Binding-site contacts:
Ligand atom C2 contacts residue PRO295 of chain 1.A at 3.7 Å (hydrophobic).
Ligand atom C2A contacts residue ALA298 of chain 1.A at 3.7 Å (hydrophobic).
Ligand atom C5A contacts residue ALA296 of chain 1.A at 4.0 Å (hydrophobic).
Ligand atom O4A contacts residue LEU179 of chain 1.A at 3.9 Å.
Ligand atom O51 contacts residue ARG211 of chain 1.A at 2.9 Å (salt-bridge).
Ligand atom O4A contacts residue FAD1 of chain 1.C at 4.0 Å.
Ligand atom C4A contacts residue PRO295 of chain 1.A at 4.2 Å (hydrophobic).
Ligand atom O3 contacts residue FAD1 of chain 1.C at 3.9 Å.
Ligand atom C4 contacts residue MET227 of chain 1.A at 4.2 Å (hydrophobic).
Ligand atom C2A contacts residue FAD1 of chain 1.C at 3.7 Å.
Ligand atom C5 contacts residue ALA296 of chain 1.A at 4.2 Å (hydrophobic).
Ligand atom C5 contacts residue ARG211 of chain 1.A at 3.9 Å.
Ligand atom N1 contacts residue PRO295 of chain 1.A at 3.2 Å (h-bond).
Ligand atom C5A contacts residue PRO295 of chain 1.A at 4.2 Å (hydrophobic).
Ligand atom O51 contacts residue LEU352 of chain 1.A at 3.7 Å.
Ligand atom O52 contacts residue ARG211 of chain 1.A at 3.8 Å.
Ligand atom C4 contacts residue LEU213 of chain 1.A at 4.2 Å (hydrophobic).
Ligand atom O52 contacts residue TYR270 of chain 1.A at 3.8 Å.
Ligand atom C2A contacts residue LEU213 of chain 1.A at 3.5 Å (hydrophobic).
Ligand atom C4A contacts residue MET227 of chain 1.A at 3.6 Å (hydrophobic).
Ligand atom C4A contacts residue LEU179 of chain 1.A at 3.6 Å (hydrophobic).
Ligand atom O4A contacts residue PRO295 of chain 1.A at 3.2 Å.
Ligand atom C6 contacts residue ARG211 of chain 1.A at 4.0 Å.
Ligand atom O52 contacts residue PRO295 of chain 1.A at 3.5 Å.
Ligand atom O3 contacts residue TYR223 of chain 1.A at 3.6 Å (h-bond).
Ligand atom C2 contacts residue LEU213 of chain 1.A at 3.5 Å (hydrophobic).
Ligand atom C6 contacts residue PRO295 of chain 1.A at 3.1 Å (hydrophobic).
Ligand atom N1 contacts residue LEU213 of chain 1.A at 4.2 Å.
Ligand atom C3 contacts residue PRO295 of chain 1.A at 4.2 Å (hydrophobic).
Ligand atom C6 contacts residue LEU352 of chain 1.A at 4.2 Å (hydrophobic).
Ligand atom N1 contacts residue ALA296 of chain 1.A at 3.7 Å.
Ligand atom C3 contacts residue LEU213 of chain 1.A at 3.5 Å (hydrophobic).
Ligand atom C2A contacts residue TYR54 of chain 1.A at 3.6 Å (hydrophobic).
Ligand atom C6 contacts residue ALA296 of chain 1.A at 3.6 Å (hydrophobic).
Ligand atom C5 contacts residue PRO295 of chain 1.A at 3.6 Å (hydrophobic).
Ligand atom O4A contacts residue TYR270 of chain 1.A at 3.2 Å (h-bond).
Ligand atom C5A contacts residue ARG211 of chain 1.A at 3.5 Å.
Ligand atom O3 contacts residue LEU213 of chain 1.A at 3.6 Å.
Ligand atom O51 contacts residue ALA296 of chain 1.A at 3.9 Å.
Ligand atom C4 contacts residue PRO295 of chain 1.A at 4.0 Å (hydrophobic).

Sequence of chain 1.A:
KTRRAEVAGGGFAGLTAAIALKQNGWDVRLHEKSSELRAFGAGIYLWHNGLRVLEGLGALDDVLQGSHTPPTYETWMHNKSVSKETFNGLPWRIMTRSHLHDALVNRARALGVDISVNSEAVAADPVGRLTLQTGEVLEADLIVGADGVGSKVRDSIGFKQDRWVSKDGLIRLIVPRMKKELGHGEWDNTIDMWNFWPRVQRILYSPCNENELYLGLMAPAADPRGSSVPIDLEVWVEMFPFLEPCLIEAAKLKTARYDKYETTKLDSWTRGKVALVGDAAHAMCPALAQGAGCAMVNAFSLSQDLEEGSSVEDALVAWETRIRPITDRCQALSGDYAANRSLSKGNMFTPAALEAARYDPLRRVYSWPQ

The small molecule below binds the protein below.
Small molecule (SMILES): Cc1ncc(C(=O)O)c(CO)c1O